The protein below binds the small molecule below.
Small molecule (SMILES): CC(=O)N[C@@H]1[C@@H](O)[C@H](O)[C@@H](CO)O[C@H]1O

Binding-site contacts:
Ligand atom C1 contacts residue ASN28 of chain 1.C at 3.1 Å.
Ligand atom O5 contacts residue ASN28 of chain 1.C at 2.3 Å (h-bond).
Ligand atom C2 contacts residue ASN28 of chain 1.C at 4.3 Å.
Ligand atom N2 contacts residue ASN28 of chain 1.C at 3.9 Å.
Ligand atom C5 contacts residue ASN28 of chain 1.C at 3.4 Å.
Ligand atom C6 contacts residue ASN28 of chain 1.C at 3.6 Å.

Sequence of chain 1.C:
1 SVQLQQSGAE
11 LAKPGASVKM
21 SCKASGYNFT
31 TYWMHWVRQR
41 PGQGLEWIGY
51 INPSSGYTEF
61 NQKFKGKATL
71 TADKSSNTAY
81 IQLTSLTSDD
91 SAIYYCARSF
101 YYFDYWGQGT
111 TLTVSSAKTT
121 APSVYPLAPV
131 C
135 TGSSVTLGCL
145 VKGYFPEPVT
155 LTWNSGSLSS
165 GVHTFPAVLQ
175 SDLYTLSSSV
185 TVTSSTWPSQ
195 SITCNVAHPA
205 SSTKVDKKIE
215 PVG